This protein binds this small molecule.
Small molecule (SMILES): O=P(O)(O)OC[C@H](O)CO

Sequence of chain 1.A:
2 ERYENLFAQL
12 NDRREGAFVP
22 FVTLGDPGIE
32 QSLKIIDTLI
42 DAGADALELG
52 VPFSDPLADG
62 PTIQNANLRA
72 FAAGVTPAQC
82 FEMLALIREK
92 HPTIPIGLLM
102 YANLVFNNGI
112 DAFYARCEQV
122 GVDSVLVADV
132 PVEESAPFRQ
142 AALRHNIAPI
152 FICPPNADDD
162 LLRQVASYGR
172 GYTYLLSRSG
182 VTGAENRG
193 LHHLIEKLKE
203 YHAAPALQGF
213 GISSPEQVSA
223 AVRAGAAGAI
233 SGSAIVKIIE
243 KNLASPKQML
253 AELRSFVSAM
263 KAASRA

Binding-site contacts:
Ligand atom O1 contacts residue LEU100 of chain 1.A at 3.4 Å.
Ligand atom O4P contacts residue THR183 of chain 1.A at 3.4 Å.
Ligand atom O3P contacts residue ILE214 of chain 1.A at 4.0 Å.
Ligand atom P contacts residue GLY234 of chain 1.A at 3.8 Å.
Ligand atom O3P contacts residue SER233 of chain 1.A at 4.2 Å.
Ligand atom C3 contacts residue THR183 of chain 1.A at 3.5 Å.
Ligand atom O1 contacts residue ILE232 of chain 1.A at 3.9 Å.
Ligand atom C3 contacts residue PHE212 of chain 1.A at 3.5 Å (hydrophobic).
Ligand atom P contacts residue GLY184 of chain 1.A at 4.2 Å.
Ligand atom P contacts residue SER235 of chain 1.A at 3.7 Å.
Ligand atom O1 contacts residue GLU49 of chain 1.A at 4.1 Å.
Ligand atom O1P contacts residue GLY234 of chain 1.A at 3.9 Å.
Ligand atom O3P contacts residue GLY234 of chain 1.A at 3.2 Å (h-bond).
Ligand atom O4P contacts residue GLY184 of chain 1.A at 3.1 Å (h-bond).
Ligand atom C1 contacts residue PHE22 of chain 1.A at 3.7 Å (hydrophobic).
Ligand atom C3 contacts residue TYR175 of chain 1.A at 3.5 Å (hydrophobic).
Ligand atom O2 contacts residue ILE64 of chain 1.A at 3.0 Å.
Ligand atom O2 contacts residue GLY234 of chain 1.A at 3.9 Å.
Ligand atom O2P contacts residue GLY184 of chain 1.A at 4.0 Å.
Ligand atom C2 contacts residue TYR175 of chain 1.A at 3.9 Å (hydrophobic).
Ligand atom O1P contacts residue PHE212 of chain 1.A at 3.6 Å (h-bond).
Ligand atom C1 contacts residue ILE232 of chain 1.A at 3.8 Å (hydrophobic).
Ligand atom O3P contacts residue GLY213 of chain 1.A at 3.6 Å.
Ligand atom O2P contacts residue ILE64 of chain 1.A at 3.7 Å.
Ligand atom O2P contacts residue GLY234 of chain 1.A at 3.7 Å.
Ligand atom C2 contacts residue THR183 of chain 1.A at 3.7 Å.
Ligand atom C1 contacts residue TYR175 of chain 1.A at 3.6 Å (hydrophobic).
Ligand atom O4P contacts residue SER235 of chain 1.A at 4.1 Å.
Ligand atom P contacts residue THR183 of chain 1.A at 4.1 Å.
Ligand atom O4P contacts residue GLY213 of chain 1.A at 3.0 Å (h-bond).
Ligand atom O2 contacts residue THR183 of chain 1.A at 3.5 Å.
Ligand atom P contacts residue PHE212 of chain 1.A at 3.9 Å.
Ligand atom P contacts residue GLY213 of chain 1.A at 3.9 Å.
Ligand atom O2 contacts residue PHE22 of chain 1.A at 3.8 Å.
Ligand atom O1P contacts residue TYR175 of chain 1.A at 4.0 Å.
Ligand atom O4P contacts residue PHE212 of chain 1.A at 3.1 Å.
Ligand atom O1 contacts residue TYR175 of chain 1.A at 2.8 Å (h-bond).
Ligand atom O2P contacts residue SER235 of chain 1.A at 2.7 Å (h-bond).
Ligand atom O3P contacts residue SER235 of chain 1.A at 3.5 Å (h-bond).
Ligand atom O2P contacts residue THR183 of chain 1.A at 3.5 Å.